Sequence of chain 1.C:
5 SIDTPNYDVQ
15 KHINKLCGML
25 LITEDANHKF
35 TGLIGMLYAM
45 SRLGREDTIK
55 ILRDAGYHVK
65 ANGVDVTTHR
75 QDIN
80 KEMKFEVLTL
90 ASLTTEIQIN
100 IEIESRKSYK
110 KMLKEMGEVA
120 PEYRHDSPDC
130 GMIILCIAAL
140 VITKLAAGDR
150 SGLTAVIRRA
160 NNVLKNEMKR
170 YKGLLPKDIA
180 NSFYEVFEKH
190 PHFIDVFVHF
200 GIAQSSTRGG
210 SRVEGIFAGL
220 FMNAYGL

Binding-site contacts:
Ligand atom CA contacts residue SO41 of chain 1.M at 4.0 Å.
Ligand atom CE2 contacts residue ARG105 of chain 1.C at 3.7 Å.
Ligand atom CZ contacts residue GLU101 of chain 1.C at 4.2 Å.
Ligand atom OXT contacts residue ARG123 of chain 1.C at 2.9 Å (salt-bridge).
Ligand atom O contacts residue LYS19 of chain 1.C at 4.0 Å.
Ligand atom CD1 contacts residue HIS124 of chain 1.C at 3.5 Å.
Ligand atom CE1 contacts residue ILE26 of chain 1.C at 4.2 Å (hydrophobic).
Ligand atom CG contacts residue HIS124 of chain 1.C at 3.8 Å.
Ligand atom O contacts residue ASP1 of chain 1.O at 3.3 Å.
Ligand atom CE1 contacts residue ARG105 of chain 1.C at 3.9 Å.
Ligand atom OXT contacts residue ASP1 of chain 1.O at 3.3 Å (salt-bridge).
Ligand atom C contacts residue ASP1 of chain 1.O at 3.0 Å.
Ligand atom C contacts residue HIS124 of chain 1.C at 3.7 Å.
Ligand atom CE1 contacts residue TYR108 of chain 1.C at 3.9 Å (hydrophobic).
Ligand atom CE2 contacts residue GLU101 of chain 1.C at 3.7 Å.
Ligand atom C contacts residue LYS19 of chain 1.C at 4.0 Å.
Ligand atom N contacts residue ASP1 of chain 1.O at 1.4 Å.
Ligand atom CZ contacts residue ARG105 of chain 1.C at 3.7 Å.
Ligand atom CE2 contacts residue HIS124 of chain 1.C at 3.8 Å.
Ligand atom C contacts residue ARG123 of chain 1.C at 3.8 Å.
Ligand atom CZ contacts residue HIS124 of chain 1.C at 3.7 Å.
Ligand atom CD2 contacts residue ARG105 of chain 1.C at 3.5 Å.
Ligand atom CG contacts residue ARG105 of chain 1.C at 3.9 Å.
Ligand atom CZ contacts residue MET23 of chain 1.C at 4.1 Å (hydrophobic).
Ligand atom CZ contacts residue SER104 of chain 1.C at 3.7 Å.
Ligand atom CD1 contacts residue ARG105 of chain 1.C at 3.9 Å.
Ligand atom CD2 contacts residue HIS124 of chain 1.C at 3.8 Å.
Ligand atom CE1 contacts residue SER104 of chain 1.C at 3.8 Å.
Ligand atom N contacts residue SO41 of chain 1.M at 3.1 Å (h-bond).
Ligand atom CA contacts residue HIS124 of chain 1.C at 4.1 Å.
Ligand atom CE1 contacts residue HIS124 of chain 1.C at 3.6 Å.
Ligand atom CA contacts residue ASP1 of chain 1.O at 2.5 Å.
Ligand atom O contacts residue SO41 of chain 1.M at 4.1 Å.
Ligand atom CB contacts residue ASP1 of chain 1.O at 3.8 Å.
Ligand atom CD1 contacts residue TYR108 of chain 1.C at 3.6 Å (hydrophobic).
Ligand atom CB contacts residue SO41 of chain 1.M at 3.8 Å.
Ligand atom OXT contacts residue LYS19 of chain 1.C at 3.3 Å (salt-bridge).
Ligand atom OXT contacts residue HIS124 of chain 1.C at 2.9 Å (h-bond).
Ligand atom CB contacts residue ARG105 of chain 1.C at 3.9 Å.
Ligand atom CA contacts residue ARG123 of chain 1.C at 4.2 Å.

This protein binds this small molecule.
Small molecule (SMILES): N[C@@H](Cc1ccccc1)C(=O)O